The protein below binds the small molecule below.
Small molecule (SMILES): Nc1ncnc2[nH]cnc12

Sequence of chain 1.A:
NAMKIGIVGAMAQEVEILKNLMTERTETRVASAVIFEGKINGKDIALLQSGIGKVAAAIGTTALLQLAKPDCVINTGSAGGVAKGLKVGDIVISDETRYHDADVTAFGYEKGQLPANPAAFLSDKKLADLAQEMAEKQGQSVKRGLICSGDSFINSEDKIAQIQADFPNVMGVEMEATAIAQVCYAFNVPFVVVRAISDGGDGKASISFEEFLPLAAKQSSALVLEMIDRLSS

Binding-site contacts:
Ligand atom C6 contacts residue ILE155 of chain 1.A at 3.8 Å (hydrophobic).
Ligand atom C8 contacts residue GLY81 of chain 1.A at 3.6 Å.
Ligand atom N6 contacts residue ASP200 of chain 1.A at 2.8 Å (salt-bridge).
Ligand atom N7 contacts residue ALA80 of chain 1.A at 3.6 Å.
Ligand atom N6 contacts residue PHE154 of chain 1.A at 3.6 Å.
Ligand atom C6 contacts residue ASP200 of chain 1.A at 3.8 Å.
Ligand atom N9 contacts residue ALA80 of chain 1.A at 3.9 Å.
Ligand atom N7 contacts residue GLY81 of chain 1.A at 3.3 Å (h-bond).
Ligand atom N3 contacts residue MET176 of chain 1.A at 3.6 Å.
Ligand atom N9 contacts residue BO31 of chain 1.I at 2.8 Å (h-bond).
Ligand atom N3 contacts residue BO31 of chain 1.I at 3.7 Å.
Ligand atom C5 contacts residue ASP200 of chain 1.A at 3.7 Å.
Ligand atom N6 contacts residue GLY202 of chain 1.A at 3.6 Å.
Ligand atom C8 contacts residue ALA80 of chain 1.A at 3.5 Å (hydrophobic).
Ligand atom C5 contacts residue GLY81 of chain 1.A at 3.7 Å.
Ligand atom C8 contacts residue BO31 of chain 1.I at 3.5 Å.
Ligand atom C4 contacts residue PHE154 of chain 1.A at 3.6 Å (hydrophobic).
Ligand atom C5 contacts residue PHE154 of chain 1.A at 3.2 Å (hydrophobic).
Ligand atom N3 contacts residue PHE154 of chain 1.A at 3.8 Å.
Ligand atom C4 contacts residue BO31 of chain 1.I at 4.0 Å.
Ligand atom N3 contacts residue GLU175 of chain 1.A at 3.3 Å.
Ligand atom C4 contacts residue VAL174 of chain 1.A at 3.9 Å (hydrophobic).
Ligand atom N7 contacts residue PHE154 of chain 1.A at 3.6 Å.
Ligand atom C6 contacts residue PHE154 of chain 1.A at 3.4 Å (hydrophobic).
Ligand atom N1 contacts residue ILE155 of chain 1.A at 2.9 Å (h-bond).
Ligand atom C4 contacts residue GLU175 of chain 1.A at 3.9 Å.
Ligand atom C2 contacts residue MET176 of chain 1.A at 3.9 Å (hydrophobic).
Ligand atom C2 contacts residue GLU175 of chain 1.A at 3.8 Å.
Ligand atom C2 contacts residue SER153 of chain 1.A at 3.5 Å.
Ligand atom C8 contacts residue PHE210 of chain 1.A at 3.8 Å (hydrophobic).
Ligand atom N7 contacts residue SER199 of chain 1.A at 3.6 Å.
Ligand atom C8 contacts residue ASP200 of chain 1.A at 3.4 Å.
Ligand atom C8 contacts residue SER199 of chain 1.A at 3.5 Å.
Ligand atom C2 contacts residue PHE154 of chain 1.A at 3.6 Å (hydrophobic).
Ligand atom N6 contacts residue ILE155 of chain 1.A at 2.9 Å (h-bond).
Ligand atom N9 contacts residue SER79 of chain 1.A at 3.9 Å.
Ligand atom C8 contacts residue SER79 of chain 1.A at 3.7 Å.
Ligand atom C2 contacts residue ILE155 of chain 1.A at 3.7 Å (hydrophobic).
Ligand atom N1 contacts residue PHE154 of chain 1.A at 3.6 Å.
Ligand atom N7 contacts residue ASP200 of chain 1.A at 2.6 Å (salt-bridge).